The small molecule below binds the protein below.
Small molecule (SMILES): CC(=O)N[C@@H]1[C@@H](O)[C@H](O)[C@@H](CO)O[C@H]1O

Sequence of chain 1.C:
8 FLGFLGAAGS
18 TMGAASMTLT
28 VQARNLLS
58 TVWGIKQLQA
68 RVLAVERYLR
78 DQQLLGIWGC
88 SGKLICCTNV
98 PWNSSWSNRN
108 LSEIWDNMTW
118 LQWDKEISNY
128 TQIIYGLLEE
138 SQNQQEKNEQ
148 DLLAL

Binding-site contacts:
Ligand atom O7 contacts residue SER109 of chain 1.C at 4.5 Å.
Ligand atom C7 contacts residue SER109 of chain 1.C at 3.4 Å.
Ligand atom C5 contacts residue GLU110 of chain 1.C at 4.0 Å.
Ligand atom O5 contacts residue GLU110 of chain 1.C at 4.1 Å.
Ligand atom C1 contacts residue ASN107 of chain 1.C at 1.4 Å.
Ligand atom C1 contacts residue SER109 of chain 1.C at 3.4 Å.
Ligand atom N2 contacts residue ASN107 of chain 1.C at 2.8 Å (h-bond).
Ligand atom N2 contacts residue SER109 of chain 1.C at 2.6 Å (h-bond).
Ligand atom C4 contacts residue ASN107 of chain 1.C at 4.3 Å.
Ligand atom C6 contacts residue GLU110 of chain 1.C at 4.2 Å.
Ligand atom C8 contacts residue SER109 of chain 1.C at 3.5 Å.
Ligand atom C8 contacts residue ASN107 of chain 1.C at 4.3 Å.
Ligand atom O7 contacts residue ASN107 of chain 1.C at 3.3 Å (h-bond).
Ligand atom C7 contacts residue ASN107 of chain 1.C at 3.2 Å.
Ligand atom C3 contacts residue ASN107 of chain 1.C at 3.8 Å.
Ligand atom C3 contacts residue SER109 of chain 1.C at 3.9 Å.
Ligand atom C2 contacts residue SER109 of chain 1.C at 3.4 Å.
Ligand atom O6 contacts residue GLU110 of chain 1.C at 3.7 Å.
Ligand atom O5 contacts residue ASN107 of chain 1.C at 2.4 Å (h-bond).
Ligand atom C5 contacts residue ASN107 of chain 1.C at 3.7 Å.
Ligand atom C2 contacts residue ASN107 of chain 1.C at 2.5 Å.